Binding-site contacts:
Ligand atom C14 contacts residue ASP39 of chain 1.A at 3.9 Å.
Ligand atom N17 contacts residue PHE95 of chain 1.A at 3.6 Å.
Ligand atom N06 contacts residue VAL38 of chain 1.A at 3.9 Å.
Ligand atom C20 contacts residue PRO33 of chain 1.A at 3.3 Å (hydrophobic).
Ligand atom C03 contacts residue PHE95 of chain 1.A at 3.6 Å (hydrophobic).
Ligand atom N17 contacts residue TYR88 of chain 1.A at 3.6 Å.
Ligand atom O19 contacts residue PHE34 of chain 1.A at 3.4 Å.
Ligand atom C18 contacts residue ASN89 of chain 1.A at 3.9 Å.
Ligand atom C08 contacts residue VAL38 of chain 1.A at 3.9 Å (hydrophobic).
Ligand atom C05 contacts residue PHE95 of chain 1.A at 3.6 Å (hydrophobic).
Ligand atom C13 contacts residue PRO37 of chain 1.A at 3.5 Å (hydrophobic).
Ligand atom C13 contacts residue VAL38 of chain 1.A at 3.9 Å (hydrophobic).
Ligand atom N02 contacts residue PHE95 of chain 1.A at 3.4 Å.
Ligand atom C20 contacts residue VAL38 of chain 1.A at 3.7 Å (hydrophobic).
Ligand atom O21 contacts residue ASN89 of chain 1.A at 3.0 Å (h-bond).
Ligand atom O21 contacts residue CYS85 of chain 1.A at 3.4 Å.
Ligand atom C20 contacts residue PHE34 of chain 1.A at 3.9 Å (hydrophobic).
Ligand atom C10 contacts residue ASP39 of chain 1.A at 3.6 Å.
Ligand atom O19 contacts residue PHE95 of chain 1.A at 3.7 Å.
Ligand atom N02 contacts residue ASN89 of chain 1.A at 3.2 Å (h-bond).
Ligand atom C09 contacts residue VAL38 of chain 1.A at 3.8 Å (hydrophobic).
Ligand atom C01 contacts residue PHE95 of chain 1.A at 3.5 Å (hydrophobic).
Ligand atom C01 contacts residue ASN89 of chain 1.A at 4.0 Å.
Ligand atom N06 contacts residue PHE95 of chain 1.A at 3.8 Å.
Ligand atom C18 contacts residue PHE95 of chain 1.A at 3.6 Å (hydrophobic).
Ligand atom C12 contacts residue ASP42 of chain 1.A at 4.0 Å.
Ligand atom C08 contacts residue PRO33 of chain 1.A at 3.8 Å (hydrophobic).
Ligand atom O19 contacts residue ASN89 of chain 1.A at 3.9 Å.
Ligand atom O19 contacts residue CYS85 of chain 1.A at 3.3 Å (h-bond).
Ligand atom S16 contacts residue ASN89 of chain 1.A at 3.8 Å.
Ligand atom C03 contacts residue ASN89 of chain 1.A at 3.8 Å.
Ligand atom C13 contacts residue GLU36 of chain 1.A at 3.9 Å.
Ligand atom N17 contacts residue ASN89 of chain 1.A at 2.9 Å (h-bond).
Ligand atom C13 contacts residue ASP39 of chain 1.A at 4.0 Å.
Ligand atom O19 contacts residue PRO33 of chain 1.A at 3.7 Å.
Ligand atom C09 contacts residue ASP39 of chain 1.A at 3.8 Å.
Ligand atom C14 contacts residue PRO37 of chain 1.A at 3.6 Å (hydrophobic).
Ligand atom C04 contacts residue PHE95 of chain 1.A at 3.5 Å (hydrophobic).
Ligand atom N15 contacts residue ASP39 of chain 1.A at 3.4 Å.
Ligand atom C11 contacts residue ASP42 of chain 1.A at 3.5 Å.

Sequence of chain 1.A:
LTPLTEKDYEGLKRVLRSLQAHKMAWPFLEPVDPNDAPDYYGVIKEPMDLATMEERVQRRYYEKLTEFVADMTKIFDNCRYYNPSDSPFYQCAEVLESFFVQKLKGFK

This small molecule binds to this protein.
Small molecule (SMILES): CNc1cc(-c2ccc3[nH]ccc3c2)nc(S(C)(=O)=O)n1